The small molecule below binds the protein below.
Small molecule (SMILES): CC(=O)N[C@H]1[C@H](O[C@H]2[C@H](O)[C@@H](NC(C)=O)CO[C@@H]2CO)O[C@H](CO)[C@@H](O)[C@@H]1O

Sequence of chain 1.A:
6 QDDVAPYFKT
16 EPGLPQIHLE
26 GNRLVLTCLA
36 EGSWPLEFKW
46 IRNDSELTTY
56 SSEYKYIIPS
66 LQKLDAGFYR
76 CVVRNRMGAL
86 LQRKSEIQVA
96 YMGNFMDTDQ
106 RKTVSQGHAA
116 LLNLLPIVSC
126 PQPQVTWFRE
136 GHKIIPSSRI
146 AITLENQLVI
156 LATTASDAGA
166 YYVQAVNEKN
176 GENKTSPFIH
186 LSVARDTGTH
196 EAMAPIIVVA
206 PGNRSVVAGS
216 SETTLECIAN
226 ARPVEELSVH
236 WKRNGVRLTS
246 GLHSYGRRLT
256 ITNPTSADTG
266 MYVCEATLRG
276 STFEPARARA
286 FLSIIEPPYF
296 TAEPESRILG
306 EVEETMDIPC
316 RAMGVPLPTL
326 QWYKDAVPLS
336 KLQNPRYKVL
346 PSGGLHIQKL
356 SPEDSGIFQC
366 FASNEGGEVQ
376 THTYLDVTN

Binding-site contacts:
Ligand atom C8 contacts residue LEU69 of chain 1.A at 3.6 Å (hydrophobic).
Ligand atom O5 contacts residue PHE73 of chain 1.A at 4.4 Å.
Ligand atom C4 contacts residue ASN48 of chain 1.A at 4.2 Å.
Ligand atom C8 contacts residue ALA71 of chain 1.A at 4.1 Å (hydrophobic).
Ligand atom C2 contacts residue ASN48 of chain 1.A at 2.4 Å.
Ligand atom C1 contacts residue GLY72 of chain 1.A at 4.1 Å.
Ligand atom C7 contacts residue ASN48 of chain 1.A at 3.1 Å.
Ligand atom C3 contacts residue ASN48 of chain 1.A at 3.8 Å.
Ligand atom C8 contacts residue ASN48 of chain 1.A at 4.4 Å.
Ligand atom C8 contacts residue ARG47 of chain 1.A at 4.0 Å.
Ligand atom O3 contacts residue ALA71 of chain 1.A at 4.4 Å.
Ligand atom N2 contacts residue ALA71 of chain 1.A at 3.3 Å (h-bond).
Ligand atom C5 contacts residue PHE73 of chain 1.A at 4.4 Å (hydrophobic).
Ligand atom C2 contacts residue ALA71 of chain 1.A at 4.0 Å (hydrophobic).
Ligand atom O7 contacts residue ASN48 of chain 1.A at 2.9 Å (h-bond).
Ligand atom C6 contacts residue PHE73 of chain 1.A at 4.0 Å (hydrophobic).
Ligand atom C5 contacts residue ASN48 of chain 1.A at 3.6 Å.
Ligand atom C3 contacts residue ALA71 of chain 1.A at 4.0 Å (hydrophobic).
Ligand atom C7 contacts residue ALA71 of chain 1.A at 4.2 Å (hydrophobic).
Ligand atom O5 contacts residue ASN48 of chain 1.A at 2.3 Å (h-bond).
Ligand atom C1 contacts residue ASN48 of chain 1.A at 1.4 Å.
Ligand atom N2 contacts residue ASN48 of chain 1.A at 2.9 Å (h-bond).
Ligand atom C1 contacts residue ALA71 of chain 1.A at 4.4 Å (hydrophobic).